Sequence of chain 42.F:
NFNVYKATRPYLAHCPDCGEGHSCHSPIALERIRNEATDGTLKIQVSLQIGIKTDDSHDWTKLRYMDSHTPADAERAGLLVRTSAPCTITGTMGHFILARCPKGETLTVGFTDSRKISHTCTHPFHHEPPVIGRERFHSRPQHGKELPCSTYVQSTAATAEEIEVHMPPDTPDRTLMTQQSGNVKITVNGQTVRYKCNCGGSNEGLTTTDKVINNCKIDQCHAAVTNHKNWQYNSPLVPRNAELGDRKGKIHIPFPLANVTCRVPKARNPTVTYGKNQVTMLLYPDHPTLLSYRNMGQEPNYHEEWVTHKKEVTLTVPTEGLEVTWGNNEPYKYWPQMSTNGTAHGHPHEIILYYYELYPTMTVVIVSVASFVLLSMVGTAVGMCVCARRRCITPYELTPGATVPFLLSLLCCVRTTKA

Sequence of chain 42.E:
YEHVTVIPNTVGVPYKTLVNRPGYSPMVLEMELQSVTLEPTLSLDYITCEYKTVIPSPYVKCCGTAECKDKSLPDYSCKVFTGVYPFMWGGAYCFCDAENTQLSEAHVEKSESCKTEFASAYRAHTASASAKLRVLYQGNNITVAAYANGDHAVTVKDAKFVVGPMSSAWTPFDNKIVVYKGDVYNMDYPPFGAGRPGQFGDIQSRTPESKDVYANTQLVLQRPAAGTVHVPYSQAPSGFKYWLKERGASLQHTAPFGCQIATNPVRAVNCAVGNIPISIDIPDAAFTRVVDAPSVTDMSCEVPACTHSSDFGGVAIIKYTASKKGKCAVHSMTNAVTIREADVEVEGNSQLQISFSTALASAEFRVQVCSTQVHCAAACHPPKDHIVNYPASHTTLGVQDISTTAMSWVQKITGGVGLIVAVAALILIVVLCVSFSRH

A protein and the small-molecule ligand that binds it are described below.
Small molecule (SMILES): CC(=O)N[C@@H]1[C@@H](O)[C@H](O)[C@@H](CO)O[C@H]1O

Binding-site contacts:
Ligand atom C8 contacts residue ASN259 of chain 42.F at 4.4 Å.
Ligand atom C8 contacts residue LYS181 of chain 42.E at 4.1 Å.
Ligand atom O7 contacts residue LYS181 of chain 42.E at 3.9 Å.
Ligand atom C7 contacts residue ASN259 of chain 42.F at 3.1 Å.
Ligand atom C4 contacts residue ASN259 of chain 42.F at 4.2 Å.
Ligand atom O7 contacts residue ASN259 of chain 42.F at 2.9 Å (h-bond).
Ligand atom O6 contacts residue THR116 of chain 42.E at 3.5 Å.
Ligand atom N2 contacts residue ASN259 of chain 42.F at 2.9 Å (h-bond).
Ligand atom O6 contacts residue LYS115 of chain 42.E at 4.4 Å.
Ligand atom O5 contacts residue THR116 of chain 42.E at 4.0 Å.
Ligand atom C1 contacts residue ASN259 of chain 42.F at 1.4 Å.
Ligand atom O5 contacts residue ASN259 of chain 42.F at 2.4 Å (h-bond).
Ligand atom C5 contacts residue ASN259 of chain 42.F at 3.7 Å.
Ligand atom C3 contacts residue ASN259 of chain 42.F at 3.8 Å.
Ligand atom C2 contacts residue ASN259 of chain 42.F at 2.4 Å.